Sequence of chain 15.F:
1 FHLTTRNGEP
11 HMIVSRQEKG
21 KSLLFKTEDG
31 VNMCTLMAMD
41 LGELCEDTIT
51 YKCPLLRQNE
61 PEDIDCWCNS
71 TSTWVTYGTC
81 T

Sequence of chain 15.E:
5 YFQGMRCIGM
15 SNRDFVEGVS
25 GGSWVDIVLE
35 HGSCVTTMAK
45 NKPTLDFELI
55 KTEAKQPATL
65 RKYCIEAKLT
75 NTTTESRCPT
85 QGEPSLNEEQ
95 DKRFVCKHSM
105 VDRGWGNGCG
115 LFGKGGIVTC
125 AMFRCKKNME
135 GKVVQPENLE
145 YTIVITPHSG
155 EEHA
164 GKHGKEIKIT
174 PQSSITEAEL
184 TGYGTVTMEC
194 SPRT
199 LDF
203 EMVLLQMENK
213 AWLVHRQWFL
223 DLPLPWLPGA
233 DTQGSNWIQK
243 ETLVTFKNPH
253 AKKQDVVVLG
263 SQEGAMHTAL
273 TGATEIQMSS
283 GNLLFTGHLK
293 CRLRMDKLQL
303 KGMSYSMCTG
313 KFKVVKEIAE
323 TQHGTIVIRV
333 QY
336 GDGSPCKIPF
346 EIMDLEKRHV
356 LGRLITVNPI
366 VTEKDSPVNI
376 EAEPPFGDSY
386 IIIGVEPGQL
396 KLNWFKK

Binding-site contacts:
Ligand atom O6 contacts residue GLU46 of chain 15.F at 3.8 Å.
Ligand atom C3 contacts residue NAG1 of chain 15.Z at 3.3 Å.
Ligand atom O5 contacts residue ASN75 of chain 15.E at 2.1 Å (h-bond).
Ligand atom O6 contacts residue THR48 of chain 15.F at 4.0 Å.
Ligand atom C8 contacts residue PHE98 of chain 15.E at 3.6 Å (hydrophobic).
Ligand atom C4 contacts residue ASN75 of chain 15.E at 4.0 Å.
Ligand atom C6 contacts residue THR48 of chain 15.F at 4.4 Å.
Ligand atom C7 contacts residue ASN75 of chain 15.E at 2.8 Å.
Ligand atom C2 contacts residue NAG1 of chain 15.Z at 4.1 Å.
Ligand atom O3 contacts residue NAG1 of chain 15.Z at 2.4 Å (h-bond).
Ligand atom C3 contacts residue ASN75 of chain 15.E at 3.5 Å.
Ligand atom C7 contacts residue MET126 of chain 15.E at 3.8 Å (hydrophobic).
Ligand atom C2 contacts residue ASN75 of chain 15.E at 2.6 Å.
Ligand atom C8 contacts residue MET126 of chain 15.E at 3.7 Å (hydrophobic).
Ligand atom C6 contacts residue CYS45 of chain 15.F at 4.4 Å (hydrophobic).
Ligand atom O4 contacts residue NAG1 of chain 15.Z at 1.6 Å.
Ligand atom C6 contacts residue NAG1 of chain 15.Z at 3.4 Å.
Ligand atom C4 contacts residue NAG1 of chain 15.Z at 2.9 Å.
Ligand atom C8 contacts residue ASN75 of chain 15.E at 3.0 Å.
Ligand atom C5 contacts residue ASN75 of chain 15.E at 3.2 Å.
Ligand atom O6 contacts residue CYS45 of chain 15.F at 3.4 Å (h-bond).
Ligand atom O5 contacts residue THR48 of chain 15.F at 4.0 Å.
Ligand atom O7 contacts residue MET126 of chain 15.E at 3.1 Å.
Ligand atom O6 contacts residue NAG1 of chain 15.Z at 4.1 Å.
Ligand atom C6 contacts residue ASN75 of chain 15.E at 3.8 Å.
Ligand atom N2 contacts residue ASN75 of chain 15.E at 3.0 Å (h-bond).
Ligand atom C5 contacts residue NAG1 of chain 15.Z at 3.7 Å.
Ligand atom O6 contacts residue ASN75 of chain 15.E at 3.8 Å.
Ligand atom O7 contacts residue ASN75 of chain 15.E at 3.2 Å (h-bond).
Ligand atom C1 contacts residue ASN75 of chain 15.E at 1.3 Å.

This protein binds this small molecule.
Small molecule (SMILES): CC(=O)N[C@@H]1[C@@H](O)[C@H](O)[C@@H](CO)O[C@H]1O